The protein below binds the small molecule below.
Small molecule (SMILES): CC(=O)N[C@H]1[C@H](O[C@H]2[C@H](O)[C@@H](NC(C)=O)CO[C@@H]2CO)O[C@H](CO)[C@@H](O)[C@@H]1O

Sequence of chain 1.O:
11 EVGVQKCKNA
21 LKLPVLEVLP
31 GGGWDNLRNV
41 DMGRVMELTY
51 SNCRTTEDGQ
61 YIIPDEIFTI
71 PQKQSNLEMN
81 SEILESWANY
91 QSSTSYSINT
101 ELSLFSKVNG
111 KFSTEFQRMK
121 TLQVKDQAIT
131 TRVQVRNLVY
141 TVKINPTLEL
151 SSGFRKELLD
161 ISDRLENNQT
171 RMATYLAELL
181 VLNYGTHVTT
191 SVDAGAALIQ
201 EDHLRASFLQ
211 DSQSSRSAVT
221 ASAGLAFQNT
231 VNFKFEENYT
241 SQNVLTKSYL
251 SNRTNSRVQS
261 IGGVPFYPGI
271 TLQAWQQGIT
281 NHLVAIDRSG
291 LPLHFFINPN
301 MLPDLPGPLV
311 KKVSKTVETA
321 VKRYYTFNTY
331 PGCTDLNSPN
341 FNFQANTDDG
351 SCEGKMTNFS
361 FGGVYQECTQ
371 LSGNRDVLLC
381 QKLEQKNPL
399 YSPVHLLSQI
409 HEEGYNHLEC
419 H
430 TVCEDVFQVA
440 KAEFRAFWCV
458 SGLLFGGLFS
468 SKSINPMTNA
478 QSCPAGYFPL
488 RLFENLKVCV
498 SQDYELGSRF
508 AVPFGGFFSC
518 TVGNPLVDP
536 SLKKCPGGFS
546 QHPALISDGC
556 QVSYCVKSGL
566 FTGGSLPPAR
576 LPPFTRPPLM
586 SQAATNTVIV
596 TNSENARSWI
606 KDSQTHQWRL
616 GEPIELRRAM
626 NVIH

Binding-site contacts:
Ligand atom O7 contacts residue THR590 of chain 1.N at 4.0 Å.
Ligand atom C5 contacts residue ASN168 of chain 1.N at 3.7 Å.
Ligand atom C7 contacts residue THR590 of chain 1.N at 4.4 Å.
Ligand atom C8 contacts residue THR590 of chain 1.N at 4.5 Å.
Ligand atom O7 contacts residue GLN587 of chain 1.N at 3.8 Å.
Ligand atom N2 contacts residue ASN168 of chain 1.N at 2.9 Å (h-bond).
Ligand atom O5 contacts residue ASN168 of chain 1.N at 2.4 Å (h-bond).
Ligand atom C8 contacts residue ASN168 of chain 1.N at 4.4 Å.
Ligand atom C8 contacts residue CYS418 of chain 1.O at 3.8 Å (hydrophobic).
Ligand atom O7 contacts residue ASN168 of chain 1.N at 3.5 Å (h-bond).
Ligand atom C3 contacts residue ASN168 of chain 1.N at 3.8 Å.
Ligand atom C1 contacts residue ASN168 of chain 1.N at 1.4 Å.
Ligand atom C2 contacts residue ASN168 of chain 1.N at 2.5 Å.
Ligand atom C7 contacts residue ASN168 of chain 1.N at 3.3 Å.
Ligand atom C2 contacts residue GLN587 of chain 1.N at 4.5 Å.
Ligand atom C4 contacts residue ASN168 of chain 1.N at 4.3 Å.
Ligand atom O6 contacts residue GLN587 of chain 1.N at 4.4 Å.

Sequence of chain 1.N:
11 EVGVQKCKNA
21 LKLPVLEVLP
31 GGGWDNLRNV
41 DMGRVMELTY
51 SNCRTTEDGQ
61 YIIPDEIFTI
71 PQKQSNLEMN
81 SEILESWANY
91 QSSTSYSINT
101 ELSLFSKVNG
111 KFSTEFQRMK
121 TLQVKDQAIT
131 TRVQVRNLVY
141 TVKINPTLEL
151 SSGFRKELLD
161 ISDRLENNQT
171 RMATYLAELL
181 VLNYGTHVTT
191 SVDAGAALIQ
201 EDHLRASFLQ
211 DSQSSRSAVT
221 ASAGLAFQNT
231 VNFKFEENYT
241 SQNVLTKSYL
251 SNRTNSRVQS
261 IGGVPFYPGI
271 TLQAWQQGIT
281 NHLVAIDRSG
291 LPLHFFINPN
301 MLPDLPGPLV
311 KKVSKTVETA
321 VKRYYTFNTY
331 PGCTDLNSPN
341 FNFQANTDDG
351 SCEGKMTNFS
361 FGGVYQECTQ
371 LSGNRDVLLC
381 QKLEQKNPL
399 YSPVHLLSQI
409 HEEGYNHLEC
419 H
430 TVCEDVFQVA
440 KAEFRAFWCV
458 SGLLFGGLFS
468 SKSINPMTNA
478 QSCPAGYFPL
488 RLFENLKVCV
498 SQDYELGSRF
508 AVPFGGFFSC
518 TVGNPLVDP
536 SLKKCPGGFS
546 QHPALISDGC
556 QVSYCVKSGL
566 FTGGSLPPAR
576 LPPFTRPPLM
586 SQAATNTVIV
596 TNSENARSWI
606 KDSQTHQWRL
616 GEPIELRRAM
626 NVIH